A protein and the small-molecule ligand that binds it are described below.
Small molecule (SMILES): O=C(O)C[C@H](NC(=O)CP(=O)(O)O)C(=O)O

Sequence of chain 2.A:
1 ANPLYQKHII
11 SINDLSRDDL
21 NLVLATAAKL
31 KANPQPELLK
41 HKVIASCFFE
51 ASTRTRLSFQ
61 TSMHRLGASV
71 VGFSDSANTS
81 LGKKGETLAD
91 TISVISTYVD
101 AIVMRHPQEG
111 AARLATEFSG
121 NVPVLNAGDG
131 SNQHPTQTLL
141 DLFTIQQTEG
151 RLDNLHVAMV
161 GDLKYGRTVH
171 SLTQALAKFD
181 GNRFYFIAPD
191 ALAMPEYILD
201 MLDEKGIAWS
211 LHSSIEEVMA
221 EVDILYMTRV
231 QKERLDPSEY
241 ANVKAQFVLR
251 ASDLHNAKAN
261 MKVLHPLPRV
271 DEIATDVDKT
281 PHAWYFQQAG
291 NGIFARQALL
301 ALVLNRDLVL

Binding-site contacts:
Ligand atom C3 contacts residue LEU267 of chain 2.A at 3.6 Å (hydrophobic).
Ligand atom P contacts residue ARG105 of chain 2.A at 3.7 Å.
Ligand atom O3 contacts residue ARG167 of chain 2.A at 2.9 Å (salt-bridge).
Ligand atom O1P contacts residue ARG105 of chain 2.A at 3.0 Å (salt-bridge).
Ligand atom C2 contacts residue THR168 of chain 2.A at 3.7 Å.
Ligand atom O2 contacts residue ARG167 of chain 2.A at 2.8 Å (salt-bridge).
Ligand atom O1P contacts residue SER80 of chain 1.A at 2.9 Å (h-bond).
Ligand atom O2P contacts residue THR55 of chain 2.A at 3.8 Å.
Ligand atom O2P contacts residue THR53 of chain 2.A at 3.0 Å (h-bond).
Ligand atom O2P contacts residue SER80 of chain 1.A at 3.4 Å (h-bond).
Ligand atom C5 contacts residue LEU267 of chain 2.A at 3.6 Å (hydrophobic).
Ligand atom O1 contacts residue GLN137 of chain 2.A at 3.8 Å.
Ligand atom O3P contacts residue THR55 of chain 2.A at 2.7 Å (h-bond).
Ligand atom P contacts residue ARG54 of chain 2.A at 3.5 Å.
Ligand atom O3P contacts residue ARG105 of chain 2.A at 3.2 Å (salt-bridge).
Ligand atom C5 contacts residue ARG229 of chain 2.A at 3.2 Å.
Ligand atom O2 contacts residue ARG105 of chain 2.A at 3.3 Å (salt-bridge).
Ligand atom C3 contacts residue THR168 of chain 2.A at 3.7 Å.
Ligand atom C1P contacts residue ARG54 of chain 2.A at 3.7 Å.
Ligand atom C1P contacts residue LEU267 of chain 2.A at 3.4 Å (hydrophobic).
Ligand atom O3 contacts residue HIS134 of chain 2.A at 3.6 Å.
Ligand atom O3 contacts residue THR168 of chain 2.A at 3.5 Å.
Ligand atom P contacts residue THR55 of chain 2.A at 3.8 Å.
Ligand atom O2P contacts residue ARG54 of chain 2.A at 2.5 Å (salt-bridge).
Ligand atom O3P contacts residue ARG54 of chain 2.A at 3.8 Å.
Ligand atom C4 contacts residue ARG167 of chain 2.A at 3.6 Å.
Ligand atom O5 contacts residue LYS84 of chain 1.A at 2.7 Å (salt-bridge).
Ligand atom O1P contacts residue LYS84 of chain 1.A at 2.9 Å (salt-bridge).
Ligand atom O4 contacts residue ARG229 of chain 2.A at 3.1 Å (salt-bridge).
Ligand atom O2 contacts residue LYS84 of chain 1.A at 3.0 Å (salt-bridge).
Ligand atom P contacts residue SER80 of chain 1.A at 3.7 Å.
Ligand atom O1 contacts residue ARG105 of chain 2.A at 2.9 Å (salt-bridge).
Ligand atom P contacts residue SER52 of chain 2.A at 3.8 Å.
Ligand atom N2 contacts residue LEU267 of chain 2.A at 3.1 Å (h-bond).
Ligand atom O3P contacts residue SER52 of chain 2.A at 2.6 Å (h-bond).
Ligand atom O5 contacts residue ARG229 of chain 2.A at 2.7 Å (salt-bridge).
Ligand atom O4 contacts residue GLN231 of chain 2.A at 3.5 Å (h-bond).
Ligand atom O1 contacts residue THR55 of chain 2.A at 2.9 Å (h-bond).
Ligand atom C1 contacts residue LEU267 of chain 2.A at 3.6 Å (hydrophobic).
Ligand atom O1 contacts residue HIS134 of chain 2.A at 2.7 Å (h-bond).

Sequence of chain 1.A:
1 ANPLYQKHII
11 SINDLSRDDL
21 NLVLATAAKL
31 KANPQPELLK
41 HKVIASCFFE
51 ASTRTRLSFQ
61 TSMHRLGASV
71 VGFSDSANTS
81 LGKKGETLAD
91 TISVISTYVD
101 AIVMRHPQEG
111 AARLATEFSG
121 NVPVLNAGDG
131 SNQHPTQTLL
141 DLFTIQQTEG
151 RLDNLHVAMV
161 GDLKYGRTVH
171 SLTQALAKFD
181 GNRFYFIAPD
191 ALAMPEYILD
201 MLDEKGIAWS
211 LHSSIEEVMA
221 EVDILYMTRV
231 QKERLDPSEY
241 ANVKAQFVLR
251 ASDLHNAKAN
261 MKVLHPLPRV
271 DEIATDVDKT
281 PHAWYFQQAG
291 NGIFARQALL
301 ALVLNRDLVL